Binding-site contacts:
Ligand atom C1 contacts residue SER65 of chain 1.B at 4.0 Å.
Ligand atom O5 contacts residue SER65 of chain 1.B at 4.5 Å.
Ligand atom C5 contacts residue ASN63 of chain 1.B at 3.2 Å.
Ligand atom C7 contacts residue ASN63 of chain 1.B at 4.3 Å.
Ligand atom C4 contacts residue ASN63 of chain 1.B at 4.1 Å.
Ligand atom O6 contacts residue ASN63 of chain 1.B at 4.3 Å.
Ligand atom N2 contacts residue ASN63 of chain 1.B at 3.3 Å (h-bond).
Ligand atom C7 contacts residue GLU66 of chain 1.B at 4.2 Å.
Ligand atom N2 contacts residue SER65 of chain 1.B at 3.8 Å.
Ligand atom C6 contacts residue ASN63 of chain 1.B at 4.3 Å.
Ligand atom C2 contacts residue ASN63 of chain 1.B at 2.8 Å.
Ligand atom C3 contacts residue ASN63 of chain 1.B at 3.8 Å.
Ligand atom C1 contacts residue ASN63 of chain 1.B at 1.4 Å.
Ligand atom N2 contacts residue GLU66 of chain 1.B at 3.9 Å.
Ligand atom C2 contacts residue SER65 of chain 1.B at 3.5 Å.
Ligand atom C8 contacts residue GLU66 of chain 1.B at 3.8 Å.
Ligand atom C1 contacts residue GLU66 of chain 1.B at 3.9 Å.
Ligand atom O5 contacts residue ASN63 of chain 1.B at 2.1 Å (h-bond).

This small molecule binds to this protein.
Small molecule (SMILES): CC(=O)N[C@@H]1[C@@H](O)[C@H](O)[C@@H](CO)O[C@H]1O

Sequence of chain 1.B:
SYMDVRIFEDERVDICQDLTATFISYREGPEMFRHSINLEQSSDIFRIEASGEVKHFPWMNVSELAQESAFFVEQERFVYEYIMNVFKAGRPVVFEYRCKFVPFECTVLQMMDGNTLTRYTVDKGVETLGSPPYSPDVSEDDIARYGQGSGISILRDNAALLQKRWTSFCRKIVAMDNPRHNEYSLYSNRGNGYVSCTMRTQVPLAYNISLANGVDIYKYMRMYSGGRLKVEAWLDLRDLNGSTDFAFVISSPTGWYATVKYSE